The small molecule below binds the protein below.
Small molecule (SMILES): CC(O)(O)CCC[N+](C)(C)C

Sequence of chain 1.B:
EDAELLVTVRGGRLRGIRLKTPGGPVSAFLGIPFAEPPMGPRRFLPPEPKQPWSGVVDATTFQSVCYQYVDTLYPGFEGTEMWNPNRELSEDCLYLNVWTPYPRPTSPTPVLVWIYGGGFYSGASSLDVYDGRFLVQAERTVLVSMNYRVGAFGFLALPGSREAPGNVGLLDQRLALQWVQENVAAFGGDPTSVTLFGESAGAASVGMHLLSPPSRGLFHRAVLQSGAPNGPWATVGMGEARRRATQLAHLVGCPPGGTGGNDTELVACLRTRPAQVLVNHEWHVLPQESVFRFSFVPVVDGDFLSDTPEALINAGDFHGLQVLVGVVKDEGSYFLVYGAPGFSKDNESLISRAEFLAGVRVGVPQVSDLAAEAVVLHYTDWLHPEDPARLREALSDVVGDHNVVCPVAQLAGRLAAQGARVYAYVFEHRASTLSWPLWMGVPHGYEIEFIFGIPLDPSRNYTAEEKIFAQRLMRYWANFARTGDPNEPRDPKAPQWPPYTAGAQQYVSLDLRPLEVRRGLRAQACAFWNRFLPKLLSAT

Binding-site contacts:
Ligand atom C3 contacts residue GLY125 of chain 1.B at 4.2 Å.
Ligand atom C8 contacts residue TRP89 of chain 1.B at 3.8 Å (hydrophobic).
Ligand atom C8 contacts residue GLY124 of chain 1.B at 3.9 Å.
Ligand atom C4 contacts residue HIS450 of chain 1.B at 3.3 Å.
Ligand atom C2 contacts residue GLY124 of chain 1.B at 4.3 Å.
Ligand atom C3 contacts residue GLY124 of chain 1.B at 3.5 Å.
Ligand atom C4 contacts residue GLY125 of chain 1.B at 4.0 Å.
Ligand atom C6 contacts residue GLY125 of chain 1.B at 3.6 Å.
Ligand atom C4 contacts residue SER206 of chain 1.B at 2.5 Å.
Ligand atom O7 contacts residue GLU205 of chain 1.B at 4.3 Å.
Ligand atom C10 contacts residue TRP89 of chain 1.B at 3.5 Å (hydrophobic).
Ligand atom C6 contacts residue TRP239 of chain 1.B at 3.9 Å (hydrophobic).
Ligand atom O7 contacts residue GLY124 of chain 1.B at 2.8 Å (h-bond).
Ligand atom O7 contacts residue SER206 of chain 1.B at 2.3 Å (h-bond).
Ligand atom C5 contacts residue GLY124 of chain 1.B at 4.0 Å.
Ligand atom C5 contacts residue HIS450 of chain 1.B at 3.5 Å.
Ligand atom C5 contacts residue SER206 of chain 1.B at 1.4 Å.
Ligand atom C3 contacts residue GLY123 of chain 1.B at 4.3 Å.
Ligand atom N1 contacts residue TRP89 of chain 1.B at 4.2 Å.
Ligand atom C6 contacts residue PHE298 of chain 1.B at 3.8 Å (hydrophobic).
Ligand atom C9 contacts residue GLU205 of chain 1.B at 3.8 Å.
Ligand atom C9 contacts residue GLY451 of chain 1.B at 4.2 Å.
Ligand atom C2 contacts residue HIS450 of chain 1.B at 4.2 Å.
Ligand atom C3 contacts residue GLU205 of chain 1.B at 4.2 Å.
Ligand atom C5 contacts residue ALA207 of chain 1.B at 3.4 Å (hydrophobic).
Ligand atom C4 contacts residue PHE341 of chain 1.B at 4.3 Å (hydrophobic).
Ligand atom C8 contacts residue GLY123 of chain 1.B at 4.1 Å.
Ligand atom C6 contacts residue ALA207 of chain 1.B at 3.9 Å (hydrophobic).
Ligand atom O7 contacts residue ALA207 of chain 1.B at 2.7 Å (h-bond).
Ligand atom C9 contacts residue TRP89 of chain 1.B at 4.1 Å (hydrophobic).
Ligand atom C6 contacts residue SER206 of chain 1.B at 2.4 Å.
Ligand atom O7 contacts residue GLY125 of chain 1.B at 2.9 Å (h-bond).
Ligand atom C3 contacts residue HIS450 of chain 1.B at 3.9 Å.
Ligand atom C4 contacts residue GLY124 of chain 1.B at 4.2 Å.
Ligand atom C9 contacts residue HIS450 of chain 1.B at 4.0 Å.
Ligand atom C5 contacts residue GLY125 of chain 1.B at 3.7 Å.
Ligand atom C6 contacts residue PHE300 of chain 1.B at 3.8 Å (hydrophobic).
Ligand atom O7 contacts residue GLY123 of chain 1.B at 3.8 Å.
Ligand atom C10 contacts residue TYR340 of chain 1.B at 3.9 Å (hydrophobic).
Ligand atom C3 contacts residue SER206 of chain 1.B at 3.3 Å.